Binding-site contacts:
Ligand atom C10 contacts residue VAL209 of chain 1.A at 4.1 Å (hydrophobic).
Ligand atom C11 contacts residue LEU307 of chain 1.A at 4.2 Å (hydrophobic).
Ligand atom C3 contacts residue VAL209 of chain 1.A at 4.2 Å (hydrophobic).
Ligand atom C8 contacts residue ASP205 of chain 1.A at 3.4 Å.
Ligand atom C4 contacts residue LEU253 of chain 1.A at 3.8 Å (hydrophobic).
Ligand atom C14 contacts residue HIS295 of chain 1.A at 4.3 Å.
Ligand atom C10 contacts residue ASN297 of chain 1.A at 3.5 Å.
Ligand atom C3 contacts residue HIS295 of chain 1.A at 3.7 Å.
Ligand atom C6 contacts residue PHE224 of chain 1.A at 3.1 Å (hydrophobic).
Ligand atom C6 contacts residue HIS295 of chain 1.A at 4.0 Å.
Ligand atom C4 contacts residue HIS295 of chain 1.A at 4.0 Å.
Ligand atom C10 contacts residue ASN201 of chain 1.A at 4.3 Å.
Ligand atom C1 contacts residue VAL209 of chain 1.A at 3.9 Å (hydrophobic).
Ligand atom C11 contacts residue VAL209 of chain 1.A at 4.0 Å (hydrophobic).
Ligand atom C8 contacts residue HIS208 of chain 1.A at 3.8 Å.
Ligand atom C14 contacts residue LEU307 of chain 1.A at 4.0 Å (hydrophobic).
Ligand atom C7 contacts residue HIS208 of chain 1.A at 3.8 Å.
Ligand atom C5 contacts residue TRP358 of chain 1.A at 4.1 Å (hydrophobic).
Ligand atom C7 contacts residue PHE202 of chain 1.A at 4.2 Å (hydrophobic).
Ligand atom C12 contacts residue VAL209 of chain 1.A at 3.6 Å (hydrophobic).
Ligand atom C8 contacts residue PHE202 of chain 1.A at 4.0 Å (hydrophobic).
Ligand atom C13 contacts residue VAL209 of chain 1.A at 3.6 Å (hydrophobic).
Ligand atom C2 contacts residue HIS295 of chain 1.A at 3.9 Å.
Ligand atom C2 contacts residue LEU253 of chain 1.A at 3.9 Å (hydrophobic).
Ligand atom C2 contacts residue PHE224 of chain 1.A at 4.3 Å (hydrophobic).
Ligand atom C10 contacts residue ASP205 of chain 1.A at 3.3 Å.
Ligand atom C13 contacts residue ASN297 of chain 1.A at 4.2 Å.
Ligand atom C5 contacts residue HIS295 of chain 1.A at 3.8 Å.
Ligand atom C12 contacts residue ASN297 of chain 1.A at 4.1 Å.
Ligand atom C7 contacts residue ASN201 of chain 1.A at 3.6 Å.
Ligand atom C9 contacts residue LEU307 of chain 1.A at 4.1 Å (hydrophobic).
Ligand atom C10 contacts residue HIS208 of chain 1.A at 4.2 Å.
Ligand atom C4 contacts residue PHE224 of chain 1.A at 3.0 Å (hydrophobic).
Ligand atom C5 contacts residue VAL260 of chain 1.A at 3.8 Å (hydrophobic).
Ligand atom C14 contacts residue VAL209 of chain 1.A at 4.3 Å (hydrophobic).
Ligand atom C1 contacts residue HIS295 of chain 1.A at 3.9 Å.
Ligand atom C9 contacts residue HIS208 of chain 1.A at 4.2 Å.
Ligand atom C8 contacts residue ASN201 of chain 1.A at 3.3 Å.
Ligand atom C8 contacts residue ASN297 of chain 1.A at 3.8 Å.
Ligand atom C12 contacts residue ASP205 of chain 1.A at 4.2 Å.

The protein below binds the small molecule below.
Small molecule (SMILES): c1ccc2cc3ccccc3cc2c1

Sequence of chain 1.A:
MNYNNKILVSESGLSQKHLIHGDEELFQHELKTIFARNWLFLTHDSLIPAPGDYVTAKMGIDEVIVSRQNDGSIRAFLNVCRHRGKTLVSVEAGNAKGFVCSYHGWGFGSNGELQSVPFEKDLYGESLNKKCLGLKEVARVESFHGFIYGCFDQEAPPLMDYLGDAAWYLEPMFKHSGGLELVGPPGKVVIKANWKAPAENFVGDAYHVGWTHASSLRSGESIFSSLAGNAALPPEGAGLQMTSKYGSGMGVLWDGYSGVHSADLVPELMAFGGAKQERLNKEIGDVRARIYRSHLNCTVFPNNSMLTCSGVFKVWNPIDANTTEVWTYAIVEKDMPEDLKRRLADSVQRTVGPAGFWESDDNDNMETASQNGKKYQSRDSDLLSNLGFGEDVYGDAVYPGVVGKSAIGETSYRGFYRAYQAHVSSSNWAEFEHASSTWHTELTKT